Sequence of chain 1.A:
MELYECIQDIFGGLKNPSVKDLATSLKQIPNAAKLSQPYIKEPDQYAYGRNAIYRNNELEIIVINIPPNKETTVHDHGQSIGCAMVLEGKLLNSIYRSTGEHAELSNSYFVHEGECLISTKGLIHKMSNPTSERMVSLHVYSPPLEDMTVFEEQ

This protein binds this small molecule.
Small molecule (SMILES): N[C@@H](CS)C(=O)O

Binding-site contacts:
Ligand atom OXT contacts residue ILE74 of chain 1.A at 4.3 Å.
Ligand atom OXT contacts residue ILE76 of chain 1.A at 4.0 Å.
Ligand atom CA contacts residue HIS87 of chain 1.A at 3.5 Å.
Ligand atom CB contacts residue ILE76 of chain 1.A at 3.6 Å (hydrophobic).
Ligand atom C contacts residue TYR153 of chain 1.A at 3.7 Å (hydrophobic).
Ligand atom SG contacts residue HIS89 of chain 1.A at 4.1 Å.
Ligand atom N contacts residue HIS87 of chain 1.A at 3.2 Å (h-bond).
Ligand atom O contacts residue MET160 of chain 1.A at 4.1 Å.
Ligand atom SG contacts residue TYR153 of chain 1.A at 3.9 Å.
Ligand atom CA contacts residue FE1 of chain 1.C at 3.2 Å.
Ligand atom SG contacts residue MET139 of chain 1.A at 3.5 Å (h-bond).
Ligand atom SG contacts residue HIS151 of chain 1.A at 3.9 Å.
Ligand atom C contacts residue ILE76 of chain 1.A at 3.9 Å (hydrophobic).
Ligand atom CB contacts residue HIS87 of chain 1.A at 4.0 Å.
Ligand atom SG contacts residue HIS137 of chain 1.A at 3.3 Å (h-bond).
Ligand atom C contacts residue ARG62 of chain 1.A at 3.7 Å.
Ligand atom C contacts residue MET160 of chain 1.A at 4.2 Å (hydrophobic).
Ligand atom C contacts residue TYR60 of chain 1.A at 3.8 Å (hydrophobic).
Ligand atom O contacts residue ARG62 of chain 1.A at 3.0 Å (salt-bridge).
Ligand atom N contacts residue MET160 of chain 1.A at 3.9 Å.
Ligand atom SG contacts residue HIS87 of chain 1.A at 3.5 Å (h-bond).
Ligand atom CB contacts residue FE1 of chain 1.C at 3.3 Å.
Ligand atom CA contacts residue TYR60 of chain 1.A at 4.2 Å (hydrophobic).
Ligand atom N contacts residue HIS89 of chain 1.A at 3.1 Å (h-bond).
Ligand atom CB contacts residue THR84 of chain 1.A at 4.1 Å.
Ligand atom OXT contacts residue ARG62 of chain 1.A at 2.9 Å (salt-bridge).
Ligand atom N contacts residue FE1 of chain 1.C at 2.4 Å.
Ligand atom CB contacts residue MET139 of chain 1.A at 4.3 Å (hydrophobic).
Ligand atom OXT contacts residue TYR153 of chain 1.A at 3.1 Å (h-bond).
Ligand atom N contacts residue LEU157 of chain 1.A at 4.3 Å.
Ligand atom CB contacts residue HIS151 of chain 1.A at 4.0 Å.
Ligand atom CB contacts residue TYR153 of chain 1.A at 3.5 Å (hydrophobic).
Ligand atom OXT contacts residue LEU157 of chain 1.A at 4.0 Å.
Ligand atom N contacts residue TYR153 of chain 1.A at 2.8 Å (h-bond).
Ligand atom O contacts residue TYR60 of chain 1.A at 2.8 Å (h-bond).
Ligand atom O contacts residue ILE76 of chain 1.A at 4.1 Å.
Ligand atom CA contacts residue HIS89 of chain 1.A at 4.4 Å.
Ligand atom CA contacts residue TYR153 of chain 1.A at 3.5 Å (hydrophobic).
Ligand atom CA contacts residue MET160 of chain 1.A at 4.3 Å (hydrophobic).
Ligand atom SG contacts residue FE1 of chain 1.C at 2.3 Å.